The protein below binds the small molecule below.
Small molecule (SMILES): Clc1ccc(-c2cccn3cc(-c4ccccc4)nc23)cc1

Binding-site contacts:
Ligand atom C21 contacts residue LEU185 of chain 1.A at 3.7 Å (hydrophobic).
Ligand atom C13 contacts residue THR140 of chain 1.A at 3.2 Å.
Ligand atom C19 contacts residue CYS313 of chain 1.A at 3.9 Å (hydrophobic).
Ligand atom C10 contacts residue GLY136 of chain 1.A at 3.9 Å.
Ligand atom CL1 contacts residue PHE182 of chain 1.A at 3.8 Å.
Ligand atom C13 contacts residue TYR472 of chain 1.A at 4.0 Å (hydrophobic).
Ligand atom C21 contacts residue LEU471 of chain 1.A at 3.6 Å (hydrophobic).
Ligand atom C15 contacts residue LEU471 of chain 1.A at 3.5 Å (hydrophobic).
Ligand atom C14 contacts residue ARG139 of chain 1.A at 4.0 Å.
Ligand atom C11 contacts residue TRP189 of chain 1.A at 3.9 Å (hydrophobic).
Ligand atom C10 contacts residue LEU471 of chain 1.A at 3.8 Å (hydrophobic).
Ligand atom C03 contacts residue LEU471 of chain 1.A at 4.0 Å (hydrophobic).
Ligand atom C17 contacts residue ASN469 of chain 1.A at 3.9 Å.
Ligand atom C13 contacts residue ALA473 of chain 1.A at 3.2 Å (hydrophobic).
Ligand atom C14 contacts residue TYR472 of chain 1.A at 4.0 Å (hydrophobic).
Ligand atom C19 contacts residue LEU471 of chain 1.A at 3.9 Å (hydrophobic).
Ligand atom C18 contacts residue CYS313 of chain 1.A at 3.9 Å (hydrophobic).
Ligand atom C18 contacts residue ASN469 of chain 1.A at 3.7 Å.
Ligand atom N01 contacts residue LEU471 of chain 1.A at 3.8 Å.
Ligand atom CL1 contacts residue THR315 of chain 1.A at 3.9 Å.
Ligand atom C06 contacts residue ILE132 of chain 1.A at 3.4 Å (hydrophobic).
Ligand atom C12 contacts residue TRP189 of chain 1.A at 3.5 Å (hydrophobic).
Ligand atom C18 contacts residue THR315 of chain 1.A at 3.9 Å.
Ligand atom C12 contacts residue THR140 of chain 1.A at 3.2 Å.
Ligand atom C17 contacts residue LEU471 of chain 1.A at 3.4 Å (hydrophobic).
Ligand atom C11 contacts residue GLY136 of chain 1.A at 3.9 Å.
Ligand atom CL1 contacts residue CYS314 of chain 1.A at 3.3 Å.
Ligand atom C14 contacts residue ALA473 of chain 1.A at 3.3 Å (hydrophobic).
Ligand atom C02 contacts residue LEU471 of chain 1.A at 3.9 Å (hydrophobic).
Ligand atom C18 contacts residue LEU471 of chain 1.A at 3.6 Å (hydrophobic).
Ligand atom C20 contacts residue LEU185 of chain 1.A at 3.9 Å (hydrophobic).
Ligand atom CL1 contacts residue CYS313 of chain 1.A at 3.2 Å.
Ligand atom C12 contacts residue GLY136 of chain 1.A at 4.0 Å.
Ligand atom C19 contacts residue PHE182 of chain 1.A at 4.0 Å (hydrophobic).
Ligand atom C20 contacts residue LEU471 of chain 1.A at 3.8 Å (hydrophobic).
Ligand atom C05 contacts residue ILE132 of chain 1.A at 3.6 Å (hydrophobic).
Ligand atom C07 contacts residue ILE132 of chain 1.A at 3.5 Å (hydrophobic).
Ligand atom C13 contacts residue GLY136 of chain 1.A at 3.9 Å.
Ligand atom C16 contacts residue LEU471 of chain 1.A at 3.5 Å (hydrophobic).
Ligand atom C08 contacts residue ILE132 of chain 1.A at 3.7 Å (hydrophobic).

Sequence of chain 1.A:
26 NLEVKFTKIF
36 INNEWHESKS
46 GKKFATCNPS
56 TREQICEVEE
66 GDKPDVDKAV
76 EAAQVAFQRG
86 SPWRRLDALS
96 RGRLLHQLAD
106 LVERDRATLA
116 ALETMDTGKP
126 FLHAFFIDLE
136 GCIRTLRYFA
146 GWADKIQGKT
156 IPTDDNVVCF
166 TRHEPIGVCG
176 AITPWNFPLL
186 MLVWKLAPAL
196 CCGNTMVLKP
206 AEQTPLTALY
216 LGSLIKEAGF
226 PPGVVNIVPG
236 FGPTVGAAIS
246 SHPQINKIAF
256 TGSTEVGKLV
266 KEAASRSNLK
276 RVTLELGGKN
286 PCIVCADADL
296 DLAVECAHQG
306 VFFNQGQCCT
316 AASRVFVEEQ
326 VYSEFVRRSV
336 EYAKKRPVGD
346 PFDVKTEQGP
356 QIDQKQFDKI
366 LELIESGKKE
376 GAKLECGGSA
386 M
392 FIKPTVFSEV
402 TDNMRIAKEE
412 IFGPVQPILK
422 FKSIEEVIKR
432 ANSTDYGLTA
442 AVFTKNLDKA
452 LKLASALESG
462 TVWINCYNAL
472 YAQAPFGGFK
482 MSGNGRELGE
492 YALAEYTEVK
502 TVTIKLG